The small molecule below binds the protein below.
Small molecule (SMILES): CC(=O)N[C@H]1[C@H](O[C@H]2[C@H](O)[C@@H](NC(C)=O)CO[C@@H]2CO)O[C@H](CO)[C@@H](O[C@@H]2O[C@H](CO[C@H]3O[C@H](CO)[C@@H](O)[C@H](O)[C@@H]3O)[C@@H](O[C@H]3O[C@H](CO)[C@@H](O)[C@H](O)[C@@H]3O[C@H]3O[C@H](CO)[C@@H](O)[C@H](O)[C@@H]3O)[C@H](O)[C@@H]2O)[C@@H]1O

Sequence of chain 1.M:
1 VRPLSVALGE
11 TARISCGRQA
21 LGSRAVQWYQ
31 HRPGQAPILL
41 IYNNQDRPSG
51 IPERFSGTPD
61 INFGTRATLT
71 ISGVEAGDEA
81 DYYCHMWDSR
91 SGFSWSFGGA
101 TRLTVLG

Binding-site contacts:
Ligand atom O6 contacts residue ILE104 of chain 1.G at 3.8 Å.
Ligand atom O2 contacts residue ASP60 of chain 1.M at 3.6 Å (salt-bridge).
Ligand atom C6 contacts residue SER23 of chain 1.M at 3.5 Å.
Ligand atom O2 contacts residue ILE61 of chain 1.M at 3.6 Å.
Ligand atom O2 contacts residue GLN45 of chain 1.M at 3.7 Å.
Ligand atom O3 contacts residue HIS280 of chain 1.A at 3.8 Å.
Ligand atom C3 contacts residue HIS280 of chain 1.A at 3.7 Å.
Ligand atom C3 contacts residue ASN282 of chain 1.A at 3.8 Å.
Ligand atom O2 contacts residue ARG103 of chain 1.G at 3.4 Å (salt-bridge).
Ligand atom C2 contacts residue ASP60 of chain 1.M at 3.7 Å.
Ligand atom C2 contacts residue GLY106 of chain 1.G at 3.6 Å.
Ligand atom C5 contacts residue ASN282 of chain 1.A at 3.7 Å.
Ligand atom O3 contacts residue ILE61 of chain 1.M at 3.5 Å.
Ligand atom C6 contacts residue TYR105 of chain 1.G at 3.8 Å (hydrophobic).
Ligand atom C5 contacts residue ILE104 of chain 1.G at 3.4 Å (hydrophobic).
Ligand atom C1 contacts residue ASN282 of chain 1.A at 1.4 Å.
Ligand atom C8 contacts residue THR248 of chain 1.A at 3.8 Å.
Ligand atom O5 contacts residue ASN282 of chain 1.A at 2.4 Å (h-bond).
Ligand atom O4 contacts residue ASN43 of chain 1.M at 2.7 Å (h-bond).
Ligand atom O3 contacts residue ASN43 of chain 1.M at 3.1 Å (h-bond).
Ligand atom C2 contacts residue ASN282 of chain 1.A at 2.5 Å.
Ligand atom O3 contacts residue PRO59 of chain 1.M at 3.9 Å.
Ligand atom O6 contacts residue SER350 of chain 1.A at 3.7 Å.
Ligand atom C2 contacts residue ILE61 of chain 1.M at 3.8 Å (hydrophobic).
Ligand atom O3 contacts residue ASN44 of chain 1.M at 3.2 Å (h-bond).
Ligand atom O3 contacts residue ASP60 of chain 1.M at 3.2 Å (salt-bridge).
Ligand atom C7 contacts residue ASN282 of chain 1.A at 3.5 Å.
Ligand atom N2 contacts residue HIS280 of chain 1.A at 3.2 Å (h-bond).
Ligand atom C6 contacts residue ARG103 of chain 1.G at 3.4 Å.
Ligand atom O7 contacts residue ASN282 of chain 1.A at 3.7 Å.
Ligand atom C6 contacts residue ILE104 of chain 1.G at 3.4 Å (hydrophobic).
Ligand atom C8 contacts residue VAL108 of chain 1.G at 3.5 Å (hydrophobic).
Ligand atom C3 contacts residue ASN44 of chain 1.M at 3.8 Å.
Ligand atom C3 contacts residue ARG103 of chain 1.G at 3.5 Å.
Ligand atom O6 contacts residue SER23 of chain 1.M at 2.8 Å (h-bond).
Ligand atom O6 contacts residue ARG103 of chain 1.G at 3.8 Å.
Ligand atom C4 contacts residue ASN43 of chain 1.M at 3.6 Å.
Ligand atom N2 contacts residue ASN282 of chain 1.A at 2.9 Å (h-bond).
Ligand atom C8 contacts residue VAL107 of chain 1.G at 3.8 Å (hydrophobic).
Ligand atom C8 contacts residue GLY106 of chain 1.G at 3.4 Å.

Sequence of chain 1.G:
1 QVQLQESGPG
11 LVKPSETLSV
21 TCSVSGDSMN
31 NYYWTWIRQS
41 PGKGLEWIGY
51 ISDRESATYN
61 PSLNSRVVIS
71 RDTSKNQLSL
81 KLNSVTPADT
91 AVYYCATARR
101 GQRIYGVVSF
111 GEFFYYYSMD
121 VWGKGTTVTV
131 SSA

Sequence of chain 1.A:
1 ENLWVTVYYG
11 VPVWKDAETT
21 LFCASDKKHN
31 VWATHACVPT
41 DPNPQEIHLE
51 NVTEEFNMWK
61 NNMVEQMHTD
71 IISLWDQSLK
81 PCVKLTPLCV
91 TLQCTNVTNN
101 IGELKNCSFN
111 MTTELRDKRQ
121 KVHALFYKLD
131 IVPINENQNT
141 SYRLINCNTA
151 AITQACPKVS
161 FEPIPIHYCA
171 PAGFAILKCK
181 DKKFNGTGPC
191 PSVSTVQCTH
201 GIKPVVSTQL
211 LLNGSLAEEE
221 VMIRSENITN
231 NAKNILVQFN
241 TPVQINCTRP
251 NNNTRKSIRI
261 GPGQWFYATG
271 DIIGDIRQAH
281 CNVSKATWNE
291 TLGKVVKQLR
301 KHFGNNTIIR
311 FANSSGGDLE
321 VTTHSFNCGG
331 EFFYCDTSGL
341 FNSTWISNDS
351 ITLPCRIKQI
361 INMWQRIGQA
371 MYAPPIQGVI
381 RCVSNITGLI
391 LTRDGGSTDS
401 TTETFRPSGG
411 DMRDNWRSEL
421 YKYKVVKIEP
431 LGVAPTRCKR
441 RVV